This small molecule binds to this protein.
Small molecule (SMILES): CC(=O)N[C@@H]([C@@H](O)[C@H](O)[C@H](O)CO)[C@@H](O)C/C(=N\O)C(=O)O

Binding-site contacts:
Ligand atom N02 contacts residue GLY131 of chain 2.A at 3.3 Å.
Ligand atom O08 contacts residue THR110 of chain 2.A at 2.7 Å (h-bond).
Ligand atom C02 contacts residue THR285 of chain 1.A at 3.4 Å.
Ligand atom O02 contacts residue HIS236 of chain 2.A at 3.7 Å.
Ligand atom C10 contacts residue GLY131 of chain 2.A at 3.6 Å.
Ligand atom C08 contacts residue TYR186 of chain 2.A at 3.6 Å (hydrophobic).
Ligand atom O07 contacts residue THR110 of chain 2.A at 3.5 Å (h-bond).
Ligand atom C03 contacts residue TYR186 of chain 2.A at 3.5 Å (hydrophobic).
Ligand atom C11 contacts residue LYS129 of chain 2.A at 3.7 Å.
Ligand atom O09 contacts residue GLY131 of chain 2.A at 3.8 Å.
Ligand atom O04 contacts residue ASN74 of chain 2.A at 3.1 Å (h-bond).
Ligand atom O03 contacts residue MET83 of chain 2.A at 3.5 Å.
Ligand atom N01 contacts residue TYR186 of chain 2.A at 2.9 Å (h-bond).
Ligand atom O06 contacts residue TYR186 of chain 2.A at 2.6 Å (h-bond).
Ligand atom O07 contacts residue LYS53 of chain 2.A at 3.1 Å (salt-bridge).
Ligand atom C02 contacts residue PHE288 of chain 1.A at 3.8 Å (hydrophobic).
Ligand atom C11 contacts residue THR110 of chain 2.A at 3.4 Å.
Ligand atom O08 contacts residue LYS129 of chain 2.A at 2.9 Å (salt-bridge).
Ligand atom O02 contacts residue GLN55 of chain 2.A at 2.7 Å (h-bond).
Ligand atom O01 contacts residue PHE112 of chain 2.A at 3.4 Å.
Ligand atom O02 contacts residue ASP247 of chain 2.A at 3.0 Å (salt-bridge).
Ligand atom O07 contacts residue GLU25 of chain 2.A at 3.1 Å (salt-bridge).
Ligand atom O04 contacts residue ASP247 of chain 2.A at 2.8 Å (salt-bridge).
Ligand atom C04 contacts residue TYR186 of chain 2.A at 3.6 Å (hydrophobic).
Ligand atom C11 contacts residue LYS53 of chain 2.A at 3.5 Å.
Ligand atom O05 contacts residue ASN74 of chain 2.A at 3.0 Å (h-bond).
Ligand atom O01 contacts residue ARG314 of chain 1.A at 2.9 Å (salt-bridge).
Ligand atom N02 contacts residue SER154 of chain 2.A at 3.8 Å.
Ligand atom N02 contacts residue LYS129 of chain 2.A at 3.2 Å (salt-bridge).
Ligand atom O07 contacts residue GLN55 of chain 2.A at 3.4 Å (h-bond).
Ligand atom C06 contacts residue ASP247 of chain 2.A at 3.3 Å.
Ligand atom O08 contacts residue GLY131 of chain 2.A at 3.6 Å.
Ligand atom C02 contacts residue ALA289 of chain 1.A at 3.8 Å (hydrophobic).
Ligand atom O08 contacts residue LYS53 of chain 2.A at 3.4 Å (salt-bridge).
Ligand atom O04 contacts residue TYR186 of chain 2.A at 3.7 Å.
Ligand atom O09 contacts residue ASN184 of chain 2.A at 3.6 Å (h-bond).
Ligand atom O09 contacts residue SER154 of chain 2.A at 3.8 Å.
Ligand atom O06 contacts residue HIS215 of chain 2.A at 3.8 Å.
Ligand atom O07 contacts residue PHE112 of chain 2.A at 3.8 Å.
Ligand atom O09 contacts residue SER132 of chain 2.A at 3.4 Å (h-bond).

Sequence of chain 2.A:
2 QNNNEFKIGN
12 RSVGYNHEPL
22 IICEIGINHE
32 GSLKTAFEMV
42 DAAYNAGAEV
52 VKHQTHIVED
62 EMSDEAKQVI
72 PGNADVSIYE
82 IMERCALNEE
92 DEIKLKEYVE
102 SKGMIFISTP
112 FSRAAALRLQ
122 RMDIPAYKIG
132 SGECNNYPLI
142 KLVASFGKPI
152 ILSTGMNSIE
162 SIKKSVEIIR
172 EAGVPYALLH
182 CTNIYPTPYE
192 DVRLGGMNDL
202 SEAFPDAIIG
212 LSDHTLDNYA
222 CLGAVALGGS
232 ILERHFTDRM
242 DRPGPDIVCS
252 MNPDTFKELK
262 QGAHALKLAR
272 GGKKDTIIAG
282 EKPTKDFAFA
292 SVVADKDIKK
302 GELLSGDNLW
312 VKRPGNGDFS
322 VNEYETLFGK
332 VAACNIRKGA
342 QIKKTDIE

Sequence of chain 1.A:
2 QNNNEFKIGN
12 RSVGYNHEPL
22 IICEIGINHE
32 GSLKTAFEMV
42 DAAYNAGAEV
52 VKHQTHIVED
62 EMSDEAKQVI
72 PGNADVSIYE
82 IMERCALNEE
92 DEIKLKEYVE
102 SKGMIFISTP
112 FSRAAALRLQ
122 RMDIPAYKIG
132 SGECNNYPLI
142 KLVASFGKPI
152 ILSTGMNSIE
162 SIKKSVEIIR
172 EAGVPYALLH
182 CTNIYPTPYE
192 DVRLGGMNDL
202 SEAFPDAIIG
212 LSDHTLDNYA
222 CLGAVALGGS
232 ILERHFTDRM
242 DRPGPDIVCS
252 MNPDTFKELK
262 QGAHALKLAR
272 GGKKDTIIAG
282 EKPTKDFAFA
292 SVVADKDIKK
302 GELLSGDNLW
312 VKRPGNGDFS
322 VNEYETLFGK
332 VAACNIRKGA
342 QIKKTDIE